Binding-site contacts:
Ligand atom C3 contacts residue HIS82 of chain 7.D at 4.3 Å.
Ligand atom O3 contacts residue HIS114 of chain 7.D at 3.3 Å (h-bond).
Ligand atom O2 contacts residue HIS82 of chain 7.F at 4.0 Å.
Ligand atom C1 contacts residue HIS114 of chain 7.H at 3.5 Å.
Ligand atom O4 contacts residue ASN80 of chain 7.D at 3.1 Å (h-bond).
Ligand atom C6 contacts residue ASN80 of chain 7.D at 3.8 Å.
Ligand atom OBC contacts residue HIS114 of chain 7.D at 4.1 Å.
Ligand atom C1 contacts residue HIS82 of chain 7.H at 3.7 Å.
Ligand atom O4 contacts residue HIS114 of chain 7.D at 3.6 Å.
Ligand atom C5 contacts residue HIS82 of chain 7.H at 4.0 Å.
Ligand atom SAG contacts residue HIS114 of chain 7.H at 4.1 Å.
Ligand atom OBA contacts residue HIS114 of chain 7.D at 3.0 Å (h-bond).
Ligand atom C4 contacts residue ASN80 of chain 7.D at 4.0 Å.
Ligand atom SBB contacts residue HIS114 of chain 7.D at 4.2 Å.
Ligand atom O1 contacts residue HIS82 of chain 7.H at 3.6 Å.
Ligand atom SBG contacts residue HIS82 of chain 7.F at 4.0 Å.
Ligand atom SBG contacts residue HIS114 of chain 7.F at 3.5 Å (h-bond).
Ligand atom OAH contacts residue HIS82 of chain 7.D at 3.1 Å (h-bond).
Ligand atom OBA contacts residue HIS82 of chain 7.D at 4.3 Å.
Ligand atom SAG contacts residue HIS82 of chain 7.D at 3.7 Å.
Ligand atom OAF contacts residue HIS114 of chain 7.H at 4.1 Å.
Ligand atom O3 contacts residue HIS82 of chain 7.D at 3.9 Å.
Ligand atom OBF contacts residue HIS82 of chain 7.F at 3.9 Å.
Ligand atom SBB contacts residue HIS82 of chain 7.F at 3.5 Å (h-bond).
Ligand atom OAB contacts residue HIS114 of chain 7.H at 3.3 Å.
Ligand atom OAH contacts residue ASN80 of chain 7.D at 3.2 Å (h-bond).
Ligand atom C2 contacts residue HIS82 of chain 7.D at 4.2 Å.
Ligand atom OBE contacts residue HIS82 of chain 7.F at 2.9 Å (h-bond).
Ligand atom OAB contacts residue ARG119 of chain 7.H at 3.5 Å.
Ligand atom OBC contacts residue HIS82 of chain 7.F at 3.2 Å (h-bond).
Ligand atom OAF contacts residue HIS82 of chain 7.D at 3.2 Å (h-bond).
Ligand atom SAG contacts residue ASN80 of chain 7.D at 4.3 Å.
Ligand atom OBF contacts residue HIS114 of chain 7.F at 3.9 Å.
Ligand atom O1 contacts residue HIS114 of chain 7.H at 2.8 Å (h-bond).
Ligand atom O5 contacts residue HIS82 of chain 7.H at 3.2 Å (h-bond).
Ligand atom OBI contacts residue HIS82 of chain 7.F at 2.9 Å.
Ligand atom N2 contacts residue HIS114 of chain 7.H at 4.1 Å.
Ligand atom O6B contacts residue ASN80 of chain 7.D at 3.0 Å (h-bond).
Ligand atom OBI contacts residue HIS114 of chain 7.F at 3.0 Å (h-bond).
Ligand atom OBH contacts residue HIS114 of chain 7.F at 3.1 Å (h-bond).

Sequence of chain 7.D:
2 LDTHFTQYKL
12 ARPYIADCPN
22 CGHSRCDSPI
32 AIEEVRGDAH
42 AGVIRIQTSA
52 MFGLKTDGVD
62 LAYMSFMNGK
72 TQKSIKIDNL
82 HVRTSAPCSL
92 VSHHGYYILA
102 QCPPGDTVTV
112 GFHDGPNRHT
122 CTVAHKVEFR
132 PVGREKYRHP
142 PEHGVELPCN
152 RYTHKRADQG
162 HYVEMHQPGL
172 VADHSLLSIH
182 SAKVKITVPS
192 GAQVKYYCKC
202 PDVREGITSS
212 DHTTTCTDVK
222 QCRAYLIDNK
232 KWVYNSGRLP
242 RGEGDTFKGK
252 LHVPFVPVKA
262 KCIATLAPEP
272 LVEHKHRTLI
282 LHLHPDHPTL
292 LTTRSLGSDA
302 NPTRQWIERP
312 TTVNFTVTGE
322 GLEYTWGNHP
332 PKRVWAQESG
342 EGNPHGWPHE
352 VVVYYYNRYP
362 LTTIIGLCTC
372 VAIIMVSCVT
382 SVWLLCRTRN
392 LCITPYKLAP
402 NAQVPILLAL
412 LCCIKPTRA

Sequence of chain 7.H:
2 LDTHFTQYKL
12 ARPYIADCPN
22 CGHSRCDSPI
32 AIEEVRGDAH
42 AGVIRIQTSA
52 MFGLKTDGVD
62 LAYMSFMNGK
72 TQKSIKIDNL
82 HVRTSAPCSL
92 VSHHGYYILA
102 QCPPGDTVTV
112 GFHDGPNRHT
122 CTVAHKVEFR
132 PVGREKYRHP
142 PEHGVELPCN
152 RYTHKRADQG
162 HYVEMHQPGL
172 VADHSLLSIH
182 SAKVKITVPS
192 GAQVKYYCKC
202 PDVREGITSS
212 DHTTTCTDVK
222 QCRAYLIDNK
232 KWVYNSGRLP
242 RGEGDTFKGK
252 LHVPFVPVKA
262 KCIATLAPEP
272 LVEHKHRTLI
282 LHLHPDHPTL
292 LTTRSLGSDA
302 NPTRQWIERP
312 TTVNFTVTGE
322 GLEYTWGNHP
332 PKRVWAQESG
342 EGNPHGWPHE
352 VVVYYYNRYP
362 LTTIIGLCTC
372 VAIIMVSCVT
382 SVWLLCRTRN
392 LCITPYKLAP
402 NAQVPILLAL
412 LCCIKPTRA

Sequence of chain 7.F:
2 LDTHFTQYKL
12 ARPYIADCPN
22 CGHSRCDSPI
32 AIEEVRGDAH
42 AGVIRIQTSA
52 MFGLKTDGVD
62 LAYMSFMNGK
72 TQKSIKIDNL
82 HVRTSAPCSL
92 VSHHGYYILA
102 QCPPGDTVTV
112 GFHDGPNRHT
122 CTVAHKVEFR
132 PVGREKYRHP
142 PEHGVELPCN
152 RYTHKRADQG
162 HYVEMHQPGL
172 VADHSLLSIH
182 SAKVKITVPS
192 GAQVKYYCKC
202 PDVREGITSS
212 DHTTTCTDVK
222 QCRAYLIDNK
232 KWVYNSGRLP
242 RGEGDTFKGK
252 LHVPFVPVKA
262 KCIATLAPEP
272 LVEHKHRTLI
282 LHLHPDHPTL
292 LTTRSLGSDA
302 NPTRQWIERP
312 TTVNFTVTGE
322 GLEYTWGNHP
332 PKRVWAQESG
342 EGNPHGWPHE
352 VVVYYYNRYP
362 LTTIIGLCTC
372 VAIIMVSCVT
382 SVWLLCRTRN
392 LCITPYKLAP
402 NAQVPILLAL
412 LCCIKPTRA

A protein and the small-molecule ligand that binds it are described below.
Small molecule (SMILES): O=C(O)[C@@H]1O[C@H](O[C@H]2[C@@H](OS(=O)(=O)O)O[C@@H](O)[C@H](NS(=O)(=O)O)[C@H]2O)[C@@H](OS(=O)(=O)O)[C@H](O)[C@@H]1O